Binding-site contacts:
Ligand atom O7 contacts residue GLY21 of chain 1.A at 3.6 Å.
Ligand atom C1 contacts residue ASN25 of chain 1.A at 1.4 Å.
Ligand atom O5 contacts residue ASN25 of chain 1.A at 2.4 Å (h-bond).
Ligand atom C4 contacts residue ASN25 of chain 1.A at 4.2 Å.
Ligand atom C7 contacts residue ASN25 of chain 1.A at 3.7 Å.
Ligand atom C8 contacts residue GLY21 of chain 1.A at 3.6 Å.
Ligand atom C5 contacts residue ASN25 of chain 1.A at 3.7 Å.
Ligand atom C8 contacts residue PHE20 of chain 1.A at 4.2 Å (hydrophobic).
Ligand atom C7 contacts residue GLY21 of chain 1.A at 3.8 Å.
Ligand atom C8 contacts residue PHE24 of chain 1.A at 4.0 Å (hydrophobic).
Ligand atom C8 contacts residue LEU50 of chain 1.A at 4.2 Å (hydrophobic).
Ligand atom N2 contacts residue ASN25 of chain 1.A at 3.0 Å (h-bond).
Ligand atom C8 contacts residue VAL49 of chain 1.A at 3.9 Å (hydrophobic).
Ligand atom O7 contacts residue ASN25 of chain 1.A at 3.9 Å.
Ligand atom C3 contacts residue ASN25 of chain 1.A at 3.8 Å.
Ligand atom C2 contacts residue ASN25 of chain 1.A at 2.5 Å.

This small molecule binds to this protein.
Small molecule (SMILES): CC(=O)N[C@@H]1[C@@H](O)[C@H](O)[C@@H](CO)O[C@H]1O

Sequence of chain 1.A:
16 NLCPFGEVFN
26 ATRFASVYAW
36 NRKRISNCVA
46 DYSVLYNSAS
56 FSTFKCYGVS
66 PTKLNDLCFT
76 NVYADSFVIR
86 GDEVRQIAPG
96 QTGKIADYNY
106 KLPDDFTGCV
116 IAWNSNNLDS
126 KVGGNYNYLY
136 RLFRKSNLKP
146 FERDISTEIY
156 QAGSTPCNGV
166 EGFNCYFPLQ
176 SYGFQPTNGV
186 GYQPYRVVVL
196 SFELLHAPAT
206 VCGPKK